Sequence of chain 1.A:
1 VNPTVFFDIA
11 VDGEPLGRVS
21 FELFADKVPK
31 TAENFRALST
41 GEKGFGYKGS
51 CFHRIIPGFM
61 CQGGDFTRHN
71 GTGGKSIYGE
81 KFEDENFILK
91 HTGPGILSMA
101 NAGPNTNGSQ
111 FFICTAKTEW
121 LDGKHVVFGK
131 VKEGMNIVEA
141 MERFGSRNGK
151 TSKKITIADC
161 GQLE

The protein below binds the small molecule below.
Small molecule (SMILES): O=C(O)[C@@H]1CCCN1

Binding-site contacts:
Ligand atom CG contacts residue PHE112 of chain 1.A at 3.7 Å (hydrophobic).
Ligand atom CD contacts residue GLY1 of chain 1.B at 2.4 Å.
Ligand atom CG contacts residue GLY1 of chain 1.B at 3.5 Å.
Ligand atom O contacts residue GLY1 of chain 1.B at 3.2 Å.
Ligand atom OXT contacts residue MET60 of chain 1.A at 4.2 Å.
Ligand atom OXT contacts residue PHE59 of chain 1.A at 4.1 Å.
Ligand atom CB contacts residue GLY1 of chain 1.B at 3.6 Å.
Ligand atom CA contacts residue GLY1 of chain 1.B at 2.5 Å.
Ligand atom C contacts residue ARG54 of chain 1.A at 3.5 Å.
Ligand atom C contacts residue GLY1 of chain 1.B at 3.3 Å.
Ligand atom C contacts residue MET60 of chain 1.A at 4.2 Å (hydrophobic).
Ligand atom OXT contacts residue GLY1 of chain 1.B at 4.4 Å.
Ligand atom CG contacts residue LEU121 of chain 1.A at 3.8 Å (hydrophobic).
Ligand atom CB contacts residue PHE59 of chain 1.A at 3.6 Å (hydrophobic).
Ligand atom CG contacts residue PHE59 of chain 1.A at 4.3 Å (hydrophobic).
Ligand atom CD contacts residue ALA100 of chain 1.A at 4.1 Å (hydrophobic).
Ligand atom CD contacts residue GLN62 of chain 1.A at 3.4 Å.
Ligand atom CA contacts residue GLN62 of chain 1.A at 4.2 Å.
Ligand atom CD contacts residue HIS125 of chain 1.A at 4.0 Å.
Ligand atom N contacts residue GLN62 of chain 1.A at 3.6 Å (h-bond).
Ligand atom CD contacts residue PHE112 of chain 1.A at 3.4 Å (hydrophobic).
Ligand atom O contacts residue ARG54 of chain 1.A at 2.8 Å (salt-bridge).
Ligand atom N contacts residue ALA100 of chain 1.A at 4.5 Å.
Ligand atom CB contacts residue LEU121 of chain 1.A at 4.3 Å (hydrophobic).
Ligand atom O contacts residue MET60 of chain 1.A at 4.2 Å.
Ligand atom N contacts residue HIS125 of chain 1.A at 4.0 Å.
Ligand atom C contacts residue GLN62 of chain 1.A at 3.9 Å.
Ligand atom OXT contacts residue ARG54 of chain 1.A at 2.7 Å (salt-bridge).
Ligand atom CG contacts residue HIS125 of chain 1.A at 4.0 Å.
Ligand atom N contacts residue GLY1 of chain 1.B at 1.3 Å.
Ligand atom O contacts residue GLN62 of chain 1.A at 3.1 Å (h-bond).